A protein and the small-molecule ligand that binds it are described below.
Small molecule (SMILES): CC(=O)N[C@@H]1[C@@H](O)[C@H](O)[C@@H](CO)O[C@H]1O

Sequence of chain 1.A:
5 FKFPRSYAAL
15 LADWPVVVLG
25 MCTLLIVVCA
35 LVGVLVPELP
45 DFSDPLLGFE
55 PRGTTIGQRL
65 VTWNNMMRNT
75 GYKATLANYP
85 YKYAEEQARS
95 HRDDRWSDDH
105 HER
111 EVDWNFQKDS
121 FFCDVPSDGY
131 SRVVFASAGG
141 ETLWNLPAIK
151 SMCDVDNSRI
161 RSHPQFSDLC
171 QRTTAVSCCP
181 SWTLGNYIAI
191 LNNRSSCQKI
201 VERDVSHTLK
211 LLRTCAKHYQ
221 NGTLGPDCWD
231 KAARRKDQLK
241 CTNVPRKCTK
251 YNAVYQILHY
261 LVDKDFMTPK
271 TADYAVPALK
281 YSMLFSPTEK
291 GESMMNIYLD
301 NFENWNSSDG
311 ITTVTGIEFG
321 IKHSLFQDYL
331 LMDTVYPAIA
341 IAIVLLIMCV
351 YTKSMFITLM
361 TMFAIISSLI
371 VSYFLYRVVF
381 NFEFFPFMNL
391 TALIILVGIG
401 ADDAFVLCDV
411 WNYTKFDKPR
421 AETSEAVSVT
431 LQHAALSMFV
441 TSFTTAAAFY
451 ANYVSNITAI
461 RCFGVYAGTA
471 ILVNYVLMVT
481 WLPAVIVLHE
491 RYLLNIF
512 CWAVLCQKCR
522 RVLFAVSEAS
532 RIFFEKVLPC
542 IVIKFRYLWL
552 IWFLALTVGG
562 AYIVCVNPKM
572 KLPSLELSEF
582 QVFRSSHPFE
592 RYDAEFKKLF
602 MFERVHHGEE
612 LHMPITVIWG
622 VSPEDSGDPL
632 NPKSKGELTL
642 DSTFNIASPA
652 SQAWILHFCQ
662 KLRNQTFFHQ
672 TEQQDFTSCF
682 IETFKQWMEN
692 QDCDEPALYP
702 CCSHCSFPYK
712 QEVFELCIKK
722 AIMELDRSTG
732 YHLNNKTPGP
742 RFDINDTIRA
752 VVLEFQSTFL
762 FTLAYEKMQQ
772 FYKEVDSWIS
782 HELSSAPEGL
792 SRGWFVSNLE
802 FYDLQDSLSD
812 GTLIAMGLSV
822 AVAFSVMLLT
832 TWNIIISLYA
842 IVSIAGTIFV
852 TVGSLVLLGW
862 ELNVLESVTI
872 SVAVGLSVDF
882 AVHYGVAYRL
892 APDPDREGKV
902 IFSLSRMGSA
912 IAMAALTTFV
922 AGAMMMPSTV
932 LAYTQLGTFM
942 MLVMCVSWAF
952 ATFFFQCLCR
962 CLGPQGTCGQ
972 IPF

Binding-site contacts:
Ligand atom C8 contacts residue HIS218 of chain 1.A at 3.8 Å.
Ligand atom N2 contacts residue ASN221 of chain 1.A at 3.0 Å (h-bond).
Ligand atom C1 contacts residue ASN221 of chain 1.A at 1.4 Å.
Ligand atom C7 contacts residue ASN221 of chain 1.A at 3.8 Å.
Ligand atom C4 contacts residue ASN221 of chain 1.A at 4.2 Å.
Ligand atom C7 contacts residue THR223 of chain 1.A at 4.5 Å.
Ligand atom C2 contacts residue ASN221 of chain 1.A at 2.5 Å.
Ligand atom O7 contacts residue THR223 of chain 1.A at 3.9 Å.
Ligand atom O7 contacts residue ASN221 of chain 1.A at 4.2 Å.
Ligand atom C3 contacts residue ASN221 of chain 1.A at 3.8 Å.
Ligand atom O5 contacts residue ASN221 of chain 1.A at 2.3 Å (h-bond).
Ligand atom C5 contacts residue ASN221 of chain 1.A at 3.7 Å.